Binding-site contacts:
Ligand atom C6 contacts residue HIS378 of chain 1.B at 3.4 Å.
Ligand atom C8 contacts residue ASP340 of chain 1.B at 3.4 Å.
Ligand atom C8 contacts residue THR379 of chain 1.B at 4.0 Å.
Ligand atom O5 contacts residue LEU137 of chain 1.B at 3.9 Å.
Ligand atom C6 contacts residue LEU137 of chain 1.B at 3.7 Å (hydrophobic).
Ligand atom O2 contacts residue GLU673 of chain 1.B at 3.1 Å (salt-bridge).
Ligand atom C8 contacts residue ASN285 of chain 1.B at 3.8 Å.
Ligand atom C5 contacts residue GLY136 of chain 1.B at 3.8 Å.
Ligand atom N1 contacts residue HIS378 of chain 1.B at 3.0 Å (h-bond).
Ligand atom O7 contacts residue ASN285 of chain 1.B at 3.5 Å (h-bond).
Ligand atom C2 contacts residue GLU673 of chain 1.B at 3.8 Å.
Ligand atom O6 contacts residue VAL456 of chain 1.B at 3.8 Å.
Ligand atom O4 contacts residue GLY676 of chain 1.B at 2.8 Å (h-bond).
Ligand atom O6 contacts residue ASN485 of chain 1.B at 2.8 Å (h-bond).
Ligand atom N1 contacts residue ASN285 of chain 1.B at 3.2 Å (h-bond).
Ligand atom O2 contacts residue ASN285 of chain 1.B at 2.5 Å (h-bond).
Ligand atom O5 contacts residue HIS378 of chain 1.B at 3.6 Å.
Ligand atom C7 contacts residue ASN285 of chain 1.B at 3.2 Å.
Ligand atom C4 contacts residue ASN485 of chain 1.B at 4.0 Å.
Ligand atom C2 contacts residue HIS378 of chain 1.B at 3.5 Å.
Ligand atom C3 contacts residue GLU673 of chain 1.B at 3.3 Å.
Ligand atom O6 contacts residue HIS378 of chain 1.B at 2.6 Å (h-bond).
Ligand atom C2 contacts residue ASN285 of chain 1.B at 3.5 Å.
Ligand atom O4 contacts residue SER675 of chain 1.B at 3.7 Å.
Ligand atom O3 contacts residue GLY676 of chain 1.B at 3.2 Å (h-bond).
Ligand atom C8 contacts residue LEU137 of chain 1.B at 3.9 Å (hydrophobic).
Ligand atom C5 contacts residue LEU137 of chain 1.B at 3.7 Å (hydrophobic).
Ligand atom C3 contacts residue GLY676 of chain 1.B at 3.9 Å.
Ligand atom C6 contacts residue GLY136 of chain 1.B at 3.7 Å.
Ligand atom C6 contacts residue ASN485 of chain 1.B at 3.4 Å.
Ligand atom O2 contacts residue TYR574 of chain 1.B at 3.1 Å (h-bond).
Ligand atom C1 contacts residue HIS378 of chain 1.B at 3.6 Å.
Ligand atom O4 contacts residue ASN485 of chain 1.B at 3.4 Å (h-bond).
Ligand atom O3 contacts residue SER675 of chain 1.B at 3.0 Å (h-bond).
Ligand atom C4 contacts residue GLY676 of chain 1.B at 3.7 Å.
Ligand atom C1 contacts residue ASN285 of chain 1.B at 3.6 Å.
Ligand atom O3 contacts residue GLU673 of chain 1.B at 2.7 Å (salt-bridge).
Ligand atom C7 contacts residue LEU137 of chain 1.B at 3.8 Å (hydrophobic).
Ligand atom O3 contacts residue ALA674 of chain 1.B at 3.3 Å (h-bond).
Ligand atom O7 contacts residue LEU137 of chain 1.B at 3.5 Å.

Sequence of chain 1.B:
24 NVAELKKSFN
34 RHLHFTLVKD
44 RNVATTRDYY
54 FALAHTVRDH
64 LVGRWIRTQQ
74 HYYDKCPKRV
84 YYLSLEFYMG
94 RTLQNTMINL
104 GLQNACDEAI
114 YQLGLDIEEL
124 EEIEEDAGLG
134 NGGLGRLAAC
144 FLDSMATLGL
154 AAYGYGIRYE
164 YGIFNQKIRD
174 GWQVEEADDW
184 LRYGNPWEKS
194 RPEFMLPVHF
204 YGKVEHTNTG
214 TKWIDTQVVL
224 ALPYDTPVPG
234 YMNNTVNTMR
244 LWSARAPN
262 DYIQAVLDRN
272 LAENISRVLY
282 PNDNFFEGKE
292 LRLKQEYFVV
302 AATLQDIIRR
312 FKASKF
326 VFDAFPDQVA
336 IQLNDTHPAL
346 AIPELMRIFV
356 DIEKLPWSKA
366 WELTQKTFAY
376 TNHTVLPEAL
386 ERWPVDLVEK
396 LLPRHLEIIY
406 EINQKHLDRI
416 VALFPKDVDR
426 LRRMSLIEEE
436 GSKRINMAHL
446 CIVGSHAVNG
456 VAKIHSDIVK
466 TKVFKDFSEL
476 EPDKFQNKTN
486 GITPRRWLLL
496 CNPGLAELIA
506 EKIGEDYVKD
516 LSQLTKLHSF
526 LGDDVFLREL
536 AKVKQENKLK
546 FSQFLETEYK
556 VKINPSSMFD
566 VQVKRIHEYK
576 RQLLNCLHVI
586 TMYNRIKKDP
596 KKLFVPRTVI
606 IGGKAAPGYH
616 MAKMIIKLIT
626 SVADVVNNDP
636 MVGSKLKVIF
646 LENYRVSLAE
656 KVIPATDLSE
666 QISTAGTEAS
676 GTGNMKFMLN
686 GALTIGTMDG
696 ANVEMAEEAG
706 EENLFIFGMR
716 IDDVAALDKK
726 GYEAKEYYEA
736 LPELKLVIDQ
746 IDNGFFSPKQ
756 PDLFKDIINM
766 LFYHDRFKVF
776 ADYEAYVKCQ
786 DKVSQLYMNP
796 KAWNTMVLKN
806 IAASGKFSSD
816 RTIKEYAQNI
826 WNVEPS

This protein binds this small molecule.
Small molecule (SMILES): CC(=O)N[C@@H]1O[C@H](CO)[C@@H](O)[C@H](O)[C@H]1O